Sequence of chain 1.A:
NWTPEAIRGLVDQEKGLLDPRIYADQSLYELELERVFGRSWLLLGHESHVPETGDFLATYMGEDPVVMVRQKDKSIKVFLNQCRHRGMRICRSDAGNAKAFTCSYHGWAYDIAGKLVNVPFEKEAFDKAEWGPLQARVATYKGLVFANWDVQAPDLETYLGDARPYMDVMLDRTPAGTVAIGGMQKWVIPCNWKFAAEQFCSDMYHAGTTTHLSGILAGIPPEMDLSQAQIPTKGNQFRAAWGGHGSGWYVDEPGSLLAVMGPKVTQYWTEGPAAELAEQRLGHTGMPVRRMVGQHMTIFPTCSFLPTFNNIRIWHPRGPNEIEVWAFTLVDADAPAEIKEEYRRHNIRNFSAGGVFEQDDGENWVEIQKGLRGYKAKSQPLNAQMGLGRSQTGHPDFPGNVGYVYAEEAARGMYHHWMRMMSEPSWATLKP

Binding-site contacts:
Ligand atom C1 contacts residue HIS323 of chain 1.A at 3.9 Å.
Ligand atom C14 contacts residue PHE336 of chain 1.A at 3.6 Å (hydrophobic).
Ligand atom C5 contacts residue HIS233 of chain 1.A at 3.7 Å.
Ligand atom C3 contacts residue LEU333 of chain 1.A at 3.5 Å (hydrophobic).
Ligand atom C4 contacts residue GLN226 of chain 1.A at 3.7 Å.
Ligand atom C2 contacts residue LEU333 of chain 1.A at 4.0 Å (hydrophobic).
Ligand atom C5 contacts residue HIS323 of chain 1.A at 3.7 Å.
Ligand atom C5 contacts residue GLN226 of chain 1.A at 3.3 Å.
Ligand atom C3 contacts residue PHE227 of chain 1.A at 4.3 Å (hydrophobic).
Ligand atom C6 contacts residue HIS233 of chain 1.A at 3.6 Å.
Ligand atom C13 contacts residue PHE336 of chain 1.A at 3.9 Å (hydrophobic).
Ligand atom C4 contacts residue HIS323 of chain 1.A at 4.3 Å.
Ligand atom C17 contacts residue HIS239 of chain 1.A at 4.2 Å.
Ligand atom C1 contacts residue MET231 of chain 1.A at 4.2 Å (hydrophobic).
Ligand atom C5 contacts residue ASP230 of chain 1.A at 3.9 Å.
Ligand atom C16 contacts residue ALA234 of chain 1.A at 4.0 Å (hydrophobic).
Ligand atom C1 contacts residue ASP230 of chain 1.A at 3.8 Å.
Ligand atom C6 contacts residue GLN226 of chain 1.A at 3.6 Å.
Ligand atom C2 contacts residue HIS233 of chain 1.A at 4.1 Å.
Ligand atom C17 contacts residue PHE384 of chain 1.A at 4.3 Å (hydrophobic).
Ligand atom C2 contacts residue ALA234 of chain 1.A at 4.4 Å (hydrophobic).
Ligand atom C4 contacts residue PHE227 of chain 1.A at 3.6 Å (hydrophobic).
Ligand atom C6 contacts residue HIS323 of chain 1.A at 3.5 Å.
Ligand atom C13 contacts residue PHE384 of chain 1.A at 4.3 Å (hydrophobic).
Ligand atom C15 contacts residue GLY321 of chain 1.A at 3.7 Å.
Ligand atom C12 contacts residue PHE384 of chain 1.A at 3.6 Å (hydrophobic).
Ligand atom C14 contacts residue GLY321 of chain 1.A at 4.1 Å.
Ligand atom C17 contacts residue ALA234 of chain 1.A at 3.7 Å (hydrophobic).
Ligand atom C6 contacts residue MET231 of chain 1.A at 4.3 Å (hydrophobic).
Ligand atom C15 contacts residue PHE336 of chain 1.A at 3.9 Å (hydrophobic).
Ligand atom C13 contacts residue VAL287 of chain 1.A at 4.2 Å (hydrophobic).
Ligand atom C1 contacts residue HIS233 of chain 1.A at 3.8 Å.
Ligand atom C3 contacts residue HIS233 of chain 1.A at 4.2 Å.
Ligand atom C1 contacts residue ALA234 of chain 1.A at 4.3 Å (hydrophobic).
Ligand atom C4 contacts residue LEU333 of chain 1.A at 3.7 Å (hydrophobic).
Ligand atom C6 contacts residue ASP230 of chain 1.A at 3.1 Å.
Ligand atom C5 contacts residue PHE227 of chain 1.A at 3.8 Å (hydrophobic).
Ligand atom C12 contacts residue ALA234 of chain 1.A at 4.1 Å (hydrophobic).
Ligand atom C15 contacts residue MET231 of chain 1.A at 4.2 Å (hydrophobic).
Ligand atom C4 contacts residue HIS233 of chain 1.A at 4.1 Å.

A small-molecule ligand and the protein it binds are described below.
Small molecule (SMILES): c1ccc(-c2ccccc2)cc1